Binding-site contacts:
Ligand atom N7 contacts residue GLY170 of chain 1.A at 4.0 Å.
Ligand atom C2 contacts residue PHE142 of chain 1.A at 3.7 Å (hydrophobic).
Ligand atom C5 contacts residue ARG531 of chain 1.A at 4.1 Å.
Ligand atom N9 contacts residue PHE142 of chain 1.A at 3.9 Å.
Ligand atom C5 contacts residue PHE142 of chain 1.A at 3.7 Å (hydrophobic).
Ligand atom PA contacts residue THR167 of chain 1.A at 4.3 Å.
Ligand atom N7 contacts residue ARG531 of chain 1.A at 4.2 Å.
Ligand atom O2A contacts residue THR172 of chain 1.A at 4.0 Å.
Ligand atom C4 contacts residue ARG531 of chain 1.A at 3.8 Å.
Ligand atom N3B contacts residue THR172 of chain 1.A at 3.4 Å.
Ligand atom N6 contacts residue ILE143 of chain 1.A at 3.3 Å (h-bond).
Ligand atom N1 contacts residue PHE142 of chain 1.A at 3.8 Å.
Ligand atom O2A contacts residue THR167 of chain 1.A at 3.8 Å.
Ligand atom N3 contacts residue PHE142 of chain 1.A at 3.7 Å.
Ligand atom C1' contacts residue PHE142 of chain 1.A at 4.2 Å (hydrophobic).
Ligand atom N3 contacts residue ARG531 of chain 1.A at 3.6 Å.
Ligand atom N1 contacts residue ILE143 of chain 1.A at 3.9 Å.
Ligand atom N3B contacts residue GLU205 of chain 1.A at 4.1 Å.
Ligand atom O4' contacts residue ARG531 of chain 1.A at 3.7 Å.
Ligand atom N1 contacts residue ARG531 of chain 1.A at 3.9 Å.
Ligand atom C4 contacts residue PHE142 of chain 1.A at 3.9 Å (hydrophobic).
Ligand atom N7 contacts residue PHE142 of chain 1.A at 3.9 Å.
Ligand atom C6 contacts residue PHE142 of chain 1.A at 3.6 Å (hydrophobic).
Ligand atom C8 contacts residue PHE142 of chain 1.A at 3.9 Å (hydrophobic).
Ligand atom N9 contacts residue ARG531 of chain 1.A at 4.1 Å.
Ligand atom C8 contacts residue GLY170 of chain 1.A at 3.9 Å.
Ligand atom O1B contacts residue ASN494 of chain 1.A at 2.9 Å (h-bond).
Ligand atom N6 contacts residue LEU144 of chain 1.A at 4.2 Å.
Ligand atom C6 contacts residue ARG531 of chain 1.A at 4.1 Å.
Ligand atom PB contacts residue THR172 of chain 1.A at 3.9 Å.
Ligand atom C8 contacts residue VAL173 of chain 1.A at 4.2 Å (hydrophobic).
Ligand atom C2' contacts residue PHE142 of chain 1.A at 4.1 Å (hydrophobic).
Ligand atom N7 contacts residue GLN148 of chain 1.A at 4.2 Å.
Ligand atom C6 contacts residue ILE143 of chain 1.A at 3.9 Å (hydrophobic).
Ligand atom C2 contacts residue ARG531 of chain 1.A at 4.0 Å.
Ligand atom O2B contacts residue THR172 of chain 1.A at 3.2 Å.
Ligand atom O1A contacts residue THR167 of chain 1.A at 3.6 Å (h-bond).
Ligand atom O2A contacts residue GLY170 of chain 1.A at 4.0 Å.
Ligand atom N6 contacts residue PHE142 of chain 1.A at 4.0 Å.
Ligand atom N6 contacts residue ASP145 of chain 1.A at 3.7 Å.

Sequence of chain 1.A:
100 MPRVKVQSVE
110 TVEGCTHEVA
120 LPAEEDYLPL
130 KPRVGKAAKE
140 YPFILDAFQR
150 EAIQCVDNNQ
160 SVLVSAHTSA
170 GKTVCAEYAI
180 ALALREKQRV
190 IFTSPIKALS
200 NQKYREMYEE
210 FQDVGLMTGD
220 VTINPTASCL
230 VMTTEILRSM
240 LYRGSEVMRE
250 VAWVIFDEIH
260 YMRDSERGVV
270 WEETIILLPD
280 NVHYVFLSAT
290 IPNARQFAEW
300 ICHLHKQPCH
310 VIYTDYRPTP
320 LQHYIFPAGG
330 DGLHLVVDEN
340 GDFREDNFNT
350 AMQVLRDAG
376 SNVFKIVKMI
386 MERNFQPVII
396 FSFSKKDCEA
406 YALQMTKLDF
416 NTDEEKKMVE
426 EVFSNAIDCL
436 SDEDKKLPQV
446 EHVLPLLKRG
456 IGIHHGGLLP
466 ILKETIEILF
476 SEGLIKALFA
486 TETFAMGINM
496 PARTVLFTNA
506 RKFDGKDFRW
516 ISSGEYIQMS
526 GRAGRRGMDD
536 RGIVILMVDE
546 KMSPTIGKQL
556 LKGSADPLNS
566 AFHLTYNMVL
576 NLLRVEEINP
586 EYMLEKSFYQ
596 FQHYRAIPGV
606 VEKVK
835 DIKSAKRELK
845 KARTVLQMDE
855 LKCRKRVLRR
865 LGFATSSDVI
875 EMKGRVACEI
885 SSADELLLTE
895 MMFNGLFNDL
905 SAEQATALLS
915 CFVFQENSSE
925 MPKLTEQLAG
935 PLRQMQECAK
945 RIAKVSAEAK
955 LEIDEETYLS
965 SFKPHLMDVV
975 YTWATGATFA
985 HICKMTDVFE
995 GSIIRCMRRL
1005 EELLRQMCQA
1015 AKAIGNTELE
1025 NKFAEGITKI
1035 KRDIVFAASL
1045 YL

A protein and the small-molecule ligand that binds it are described below.
Small molecule (SMILES): Nc1ncnc2c1ncn2[C@@H]1O[C@H](CO[P](=O)(O)O[P](=O)(O)NP(=O)(O)O)[C@@H](O)[C@H]1O